Binding-site contacts:
Ligand atom C31 contacts residue MET165 of chain 2.A at 3.6 Å (hydrophobic).
Ligand atom O34 contacts residue GLN189 of chain 2.A at 3.5 Å.
Ligand atom C30 contacts residue THR190 of chain 2.A at 3.9 Å.
Ligand atom C13 contacts residue HIS164 of chain 2.A at 3.6 Å.
Ligand atom O04 contacts residue HIS41 of chain 2.A at 2.5 Å (h-bond).
Ligand atom C05 contacts residue CYS145 of chain 2.A at 2.7 Å (hydrophobic).
Ligand atom O01 contacts residue CYS145 of chain 2.A at 2.9 Å (h-bond).
Ligand atom C14 contacts residue HIS41 of chain 2.A at 3.8 Å.
Ligand atom O01 contacts residue SER144 of chain 2.A at 3.1 Å (h-bond).
Ligand atom N11 contacts residue HIS41 of chain 2.A at 3.8 Å.
Ligand atom O35 contacts residue GLU166 of chain 2.A at 3.1 Å (salt-bridge).
Ligand atom C17 contacts residue TYR54 of chain 2.A at 3.8 Å (hydrophobic).
Ligand atom N27 contacts residue GLU166 of chain 2.A at 2.9 Å (salt-bridge).
Ligand atom C15 contacts residue MET49 of chain 2.A at 3.6 Å (hydrophobic).
Ligand atom N29 contacts residue GLU166 of chain 2.A at 3.1 Å (salt-bridge).
Ligand atom O04 contacts residue CYS145 of chain 2.A at 2.5 Å (h-bond).
Ligand atom C17 contacts residue MET49 of chain 2.A at 3.9 Å (hydrophobic).
Ligand atom C02 contacts residue GLY143 of chain 2.A at 3.6 Å.
Ligand atom C06 contacts residue CYS145 of chain 2.A at 3.1 Å (hydrophobic).
Ligand atom C17 contacts residue HIS41 of chain 2.A at 3.7 Å.
Ligand atom C33 contacts residue ARG188 of chain 2.A at 3.4 Å.
Ligand atom C33 contacts residue GLN192 of chain 2.A at 3.5 Å.
Ligand atom N37 contacts residue THR26 of chain 2.A at 3.8 Å.
Ligand atom C02 contacts residue CYS145 of chain 2.A at 2.8 Å (hydrophobic).
Ligand atom C28 contacts residue GLU166 of chain 2.A at 3.5 Å.
Ligand atom C19 contacts residue GLN189 of chain 2.A at 3.6 Å.
Ligand atom N11 contacts residue HIS164 of chain 2.A at 3.0 Å (h-bond).
Ligand atom O01 contacts residue GLY143 of chain 2.A at 2.8 Å (h-bond).
Ligand atom O35 contacts residue MET165 of chain 2.A at 3.4 Å.
Ligand atom N11 contacts residue CYS145 of chain 2.A at 3.1 Å (h-bond).
Ligand atom C03 contacts residue HIS41 of chain 2.A at 3.8 Å.
Ligand atom C33 contacts residue THR190 of chain 2.A at 3.0 Å.
Ligand atom C18 contacts residue MET165 of chain 2.A at 3.9 Å (hydrophobic).
Ligand atom C32 contacts residue THR190 of chain 2.A at 3.8 Å.
Ligand atom C17 contacts residue ASP187 of chain 2.A at 3.6 Å.
Ligand atom C12 contacts residue HIS164 of chain 2.A at 3.8 Å.
Ligand atom N29 contacts residue MET165 of chain 2.A at 3.8 Å.
Ligand atom C33 contacts residue MET165 of chain 2.A at 3.7 Å (hydrophobic).
Ligand atom C03 contacts residue CYS145 of chain 2.A at 1.8 Å (hydrophobic).
Ligand atom C08 contacts residue ASN142 of chain 2.A at 3.5 Å.

A protein and the small-molecule ligand that binds it are described below.
Small molecule (SMILES): CC(C)(C)NC(=O)N[C@H](C(=O)N1C[C@H]2[C@@H]([C@H]1C(=O)N[C@@H](CC1CCC1)[C@@H](O)C(N)=O)C2(C)C)C(C)(C)C

Sequence of chain 2.A:
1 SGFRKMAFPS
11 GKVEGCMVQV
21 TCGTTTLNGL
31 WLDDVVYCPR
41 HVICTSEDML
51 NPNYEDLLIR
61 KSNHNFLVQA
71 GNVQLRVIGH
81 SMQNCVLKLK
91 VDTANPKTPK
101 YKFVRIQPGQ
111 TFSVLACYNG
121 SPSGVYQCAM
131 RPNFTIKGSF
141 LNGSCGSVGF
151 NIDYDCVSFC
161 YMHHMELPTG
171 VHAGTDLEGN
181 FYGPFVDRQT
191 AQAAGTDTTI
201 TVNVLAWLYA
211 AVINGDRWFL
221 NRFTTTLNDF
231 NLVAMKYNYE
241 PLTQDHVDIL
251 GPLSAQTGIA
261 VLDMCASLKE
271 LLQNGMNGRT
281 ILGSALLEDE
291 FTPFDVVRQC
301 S